Sequence of chain 46.E:
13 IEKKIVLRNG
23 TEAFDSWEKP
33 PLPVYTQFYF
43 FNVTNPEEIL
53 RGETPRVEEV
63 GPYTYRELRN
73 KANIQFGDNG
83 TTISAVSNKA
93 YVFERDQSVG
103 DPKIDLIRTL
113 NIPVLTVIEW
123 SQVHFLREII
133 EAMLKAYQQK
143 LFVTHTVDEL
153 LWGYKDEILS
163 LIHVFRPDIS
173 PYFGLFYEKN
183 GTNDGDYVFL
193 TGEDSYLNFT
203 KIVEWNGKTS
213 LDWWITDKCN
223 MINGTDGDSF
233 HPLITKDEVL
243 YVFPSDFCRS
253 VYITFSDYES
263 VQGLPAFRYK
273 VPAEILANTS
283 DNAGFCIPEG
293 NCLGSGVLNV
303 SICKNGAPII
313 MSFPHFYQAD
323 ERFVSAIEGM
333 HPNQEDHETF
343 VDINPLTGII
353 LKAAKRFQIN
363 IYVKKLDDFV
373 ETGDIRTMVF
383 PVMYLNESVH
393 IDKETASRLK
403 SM

Binding-site contacts:
Ligand atom C8 contacts residue ARG324 of chain 46.E at 4.2 Å.
Ligand atom C2 contacts residue ASN280 of chain 46.E at 2.5 Å.
Ligand atom C5 contacts residue ASN280 of chain 46.E at 3.7 Å.
Ligand atom C8 contacts residue GLY296 of chain 46.E at 4.4 Å.
Ligand atom N2 contacts residue ASN280 of chain 46.E at 2.9 Å (h-bond).
Ligand atom C7 contacts residue ASN280 of chain 46.E at 3.9 Å.
Ligand atom C3 contacts residue ASN280 of chain 46.E at 3.8 Å.
Ligand atom O7 contacts residue ASN280 of chain 46.E at 4.4 Å.
Ligand atom O5 contacts residue ASN280 of chain 46.E at 2.4 Å (h-bond).
Ligand atom C4 contacts residue ASN280 of chain 46.E at 4.2 Å.
Ligand atom C1 contacts residue ASN280 of chain 46.E at 1.4 Å.

The protein below binds the small molecule below.
Small molecule (SMILES): CC(=O)N[C@H]1[C@H](O[C@H]2[C@H](O)[C@@H](NC(C)=O)CO[C@@H]2CO)O[C@H](CO)[C@@H](O)[C@@H]1O